Sequence of chain 1.A:
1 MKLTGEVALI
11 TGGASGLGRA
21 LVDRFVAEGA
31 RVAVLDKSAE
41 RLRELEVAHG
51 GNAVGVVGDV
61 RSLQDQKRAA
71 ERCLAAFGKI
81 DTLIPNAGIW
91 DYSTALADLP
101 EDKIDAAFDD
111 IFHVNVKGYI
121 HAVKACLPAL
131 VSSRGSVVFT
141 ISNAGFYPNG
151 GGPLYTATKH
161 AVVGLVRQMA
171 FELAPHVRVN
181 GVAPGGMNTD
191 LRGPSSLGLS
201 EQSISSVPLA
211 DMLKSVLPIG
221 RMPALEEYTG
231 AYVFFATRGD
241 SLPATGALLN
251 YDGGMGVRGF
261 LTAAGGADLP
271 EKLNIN

Sequence of chain 2.A:
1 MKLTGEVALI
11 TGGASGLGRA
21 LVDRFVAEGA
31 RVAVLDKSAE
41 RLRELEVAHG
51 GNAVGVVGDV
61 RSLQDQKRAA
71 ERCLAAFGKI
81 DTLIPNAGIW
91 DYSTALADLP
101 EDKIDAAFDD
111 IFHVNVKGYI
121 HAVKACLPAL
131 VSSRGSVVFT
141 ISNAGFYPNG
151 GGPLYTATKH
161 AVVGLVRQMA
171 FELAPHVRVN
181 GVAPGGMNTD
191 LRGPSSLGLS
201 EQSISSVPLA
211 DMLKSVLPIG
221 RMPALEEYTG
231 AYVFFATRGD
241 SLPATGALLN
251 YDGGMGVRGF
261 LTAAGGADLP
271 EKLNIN

A protein and the small-molecule ligand that binds it are described below.
Small molecule (SMILES): Oc1cccc(-c2ccccc2)c1O

Binding-site contacts:
Ligand atom CK3 contacts residue GLY150 of chain 1.A at 3.3 Å.
Ligand atom CK3 contacts residue SER142 of chain 1.A at 4.0 Å.
Ligand atom CK6 contacts residue LEU191 of chain 1.A at 3.9 Å (hydrophobic).
Ligand atom CKB contacts residue GLY150 of chain 1.A at 4.0 Å.
Ligand atom OK2 contacts residue ASN143 of chain 1.A at 2.6 Å (h-bond).
Ligand atom CK4 contacts residue NAD1 of chain 1.C at 3.3 Å.
Ligand atom OK1 contacts residue SER142 of chain 1.A at 2.2 Å (h-bond).
Ligand atom CK5 contacts residue LEU191 of chain 1.A at 4.0 Å (hydrophobic).
Ligand atom OK2 contacts residue GLY150 of chain 1.A at 3.5 Å (h-bond).
Ligand atom CK9 contacts residue LEU209 of chain 1.A at 3.9 Å (hydrophobic).
Ligand atom OK2 contacts residue SER142 of chain 1.A at 3.6 Å (h-bond).
Ligand atom CKA contacts residue MET212 of chain 1.A at 3.9 Å (hydrophobic).
Ligand atom CK5 contacts residue NAD1 of chain 1.C at 3.3 Å.
Ligand atom CKC contacts residue ASN143 of chain 1.A at 3.6 Å.
Ligand atom CK6 contacts residue NAD1 of chain 1.C at 3.2 Å.
Ligand atom CK1 contacts residue NAD1 of chain 1.C at 3.7 Å.
Ligand atom CK2 contacts residue GLY150 of chain 1.A at 3.5 Å.
Ligand atom CKA contacts residue ASN149 of chain 1.A at 4.0 Å.
Ligand atom OK1 contacts residue ASN143 of chain 1.A at 3.8 Å.
Ligand atom CK4 contacts residue SER142 of chain 1.A at 3.4 Å.
Ligand atom CK1 contacts residue ILE204 of chain 1.A at 3.5 Å (hydrophobic).
Ligand atom OK1 contacts residue NAD1 of chain 1.C at 3.0 Å.
Ligand atom CK5 contacts residue TRP90 of chain 1.A at 3.8 Å (hydrophobic).
Ligand atom CK2 contacts residue TRP90 of chain 1.A at 3.9 Å (hydrophobic).
Ligand atom CK6 contacts residue ILE204 of chain 1.A at 3.5 Å (hydrophobic).
Ligand atom CK7 contacts residue GLY150 of chain 1.A at 3.8 Å.
Ligand atom CKC contacts residue GLY150 of chain 1.A at 3.5 Å.
Ligand atom OK1 contacts residue TYR155 of chain 1.A at 3.1 Å (h-bond).
Ligand atom CK6 contacts residue TRP90 of chain 1.A at 3.4 Å (hydrophobic).
Ligand atom CK5 contacts residue TYR155 of chain 1.A at 3.3 Å (hydrophobic).
Ligand atom CK8 contacts residue TRP90 of chain 1.A at 3.7 Å (hydrophobic).
Ligand atom CK9 contacts residue MET212 of chain 1.A at 4.0 Å (hydrophobic).
Ligand atom CKB contacts residue MET255 of chain 1.A at 4.0 Å (hydrophobic).
Ligand atom CKB contacts residue ASN149 of chain 1.A at 3.7 Å.
Ligand atom CK1 contacts residue TRP90 of chain 1.A at 3.2 Å (hydrophobic).
Ligand atom CK4 contacts residue TYR155 of chain 1.A at 3.6 Å (hydrophobic).
Ligand atom CK8 contacts residue LEU209 of chain 1.A at 3.9 Å (hydrophobic).
Ligand atom CKB contacts residue PHE260 of chain 2.A at 3.8 Å (hydrophobic).
Ligand atom CK3 contacts residue ASN143 of chain 1.A at 3.7 Å.
Ligand atom CK4 contacts residue GLY150 of chain 1.A at 3.8 Å.